This protein binds this small molecule.
Small molecule (SMILES): CCNC(=O)Nc1nc2cc(-c3cncnc3)c(OC[C@@H]3CCOC3)nc2s1

Sequence of chain 2.A:
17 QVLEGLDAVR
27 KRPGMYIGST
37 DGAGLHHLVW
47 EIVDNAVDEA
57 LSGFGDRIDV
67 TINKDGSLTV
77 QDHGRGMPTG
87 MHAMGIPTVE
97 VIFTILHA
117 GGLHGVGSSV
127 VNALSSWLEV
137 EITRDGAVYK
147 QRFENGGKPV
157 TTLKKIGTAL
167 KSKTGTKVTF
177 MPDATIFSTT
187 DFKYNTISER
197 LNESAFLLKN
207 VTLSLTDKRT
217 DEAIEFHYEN

Binding-site contacts:
Ligand atom C24 contacts residue ARG81 of chain 2.A at 3.5 Å.
Ligand atom C4 contacts residue THR172 of chain 2.A at 3.7 Å.
Ligand atom C2 contacts residue ILE48 of chain 2.A at 3.6 Å (hydrophobic).
Ligand atom N27 contacts residue ARG81 of chain 2.A at 3.8 Å.
Ligand atom C1 contacts residue THR172 of chain 2.A at 3.5 Å.
Ligand atom C23 contacts residue ARG81 of chain 2.A at 3.8 Å.
Ligand atom N8 contacts residue GLU55 of chain 2.A at 3.7 Å.
Ligand atom O5 contacts residue MET83 of chain 2.A at 3.5 Å.
Ligand atom N3 contacts residue ALA52 of chain 2.A at 3.6 Å.
Ligand atom O5 contacts residue ASN51 of chain 2.A at 3.4 Å.
Ligand atom C14 contacts residue GLY117 of chain 2.A at 3.9 Å.
Ligand atom C7 contacts residue THR172 of chain 2.A at 3.9 Å.
Ligand atom N6 contacts residue THR172 of chain 2.A at 3.7 Å.
Ligand atom C28 contacts residue ARG81 of chain 2.A at 3.8 Å.
Ligand atom C17 contacts residue LEU119 of chain 2.A at 3.8 Å (hydrophobic).
Ligand atom C14 contacts residue MET83 of chain 2.A at 3.7 Å (hydrophobic).
Ligand atom C12 contacts residue PRO84 of chain 2.A at 3.8 Å (hydrophobic).
Ligand atom N8 contacts residue THR172 of chain 2.A at 3.8 Å.
Ligand atom C17 contacts residue PRO84 of chain 2.A at 3.8 Å (hydrophobic).
Ligand atom C26 contacts residue ARG81 of chain 2.A at 3.5 Å.
Ligand atom N25 contacts residue ARG81 of chain 2.A at 3.4 Å (salt-bridge).
Ligand atom S15 contacts residue GLY117 of chain 2.A at 3.8 Å.
Ligand atom N3 contacts residue ASP78 of chain 2.A at 2.8 Å (salt-bridge).
Ligand atom O5 contacts residue THR172 of chain 2.A at 3.9 Å.
Ligand atom C1 contacts residue VAL76 of chain 2.A at 3.2 Å (hydrophobic).
Ligand atom S15 contacts residue MET83 of chain 2.A at 3.6 Å.
Ligand atom O21 contacts residue LEU119 of chain 2.A at 3.9 Å.
Ligand atom C10 contacts residue GLU55 of chain 2.A at 3.5 Å.
Ligand atom N6 contacts residue ASP78 of chain 2.A at 2.7 Å (salt-bridge).
Ligand atom C4 contacts residue ASN51 of chain 2.A at 3.8 Å.
Ligand atom C7 contacts residue ASP78 of chain 2.A at 3.8 Å.
Ligand atom O16 contacts residue PRO84 of chain 2.A at 3.5 Å.
Ligand atom N27 contacts residue ARG140 of chain 2.A at 3.3 Å (salt-bridge).
Ligand atom N13 contacts residue LEU119 of chain 2.A at 3.9 Å.
Ligand atom C4 contacts residue ASP78 of chain 2.A at 3.3 Å.
Ligand atom C28 contacts residue GLY82 of chain 2.A at 3.2 Å.
Ligand atom N13 contacts residue GLY118 of chain 2.A at 3.8 Å.
Ligand atom C9 contacts residue GLU55 of chain 2.A at 3.8 Å.
Ligand atom C28 contacts residue ARG140 of chain 2.A at 3.6 Å.
Ligand atom N3 contacts residue THR172 of chain 2.A at 3.9 Å.